Sequence of chain 12.A:
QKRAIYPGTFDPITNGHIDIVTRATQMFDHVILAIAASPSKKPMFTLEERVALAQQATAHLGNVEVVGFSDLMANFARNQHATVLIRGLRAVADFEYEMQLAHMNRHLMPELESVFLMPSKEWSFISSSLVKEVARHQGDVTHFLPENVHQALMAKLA

A protein and the small-molecule ligand that binds it are described below.
Small molecule (SMILES): COC(=O)N1CCC(Cc2cccc([C@@H](CC#N)Nc3nc4ccc(C)nc4[nH]3)c2)CC1

Sequence of chain 7.A:
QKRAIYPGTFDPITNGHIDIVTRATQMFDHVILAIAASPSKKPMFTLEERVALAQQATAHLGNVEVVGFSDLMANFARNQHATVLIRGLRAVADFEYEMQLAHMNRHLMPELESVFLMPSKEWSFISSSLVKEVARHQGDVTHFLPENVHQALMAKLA

Binding-site contacts:
Ligand atom C13 contacts residue SER71 of chain 12.A at 3.4 Å.
Ligand atom C12 contacts residue ASP72 of chain 12.A at 3.8 Å.
Ligand atom C22 contacts residue ARG88 of chain 12.A at 3.7 Å.
Ligand atom N5 contacts residue LEU73 of chain 12.A at 3.7 Å.
Ligand atom N contacts residue LEU102 of chain 12.A at 3.6 Å.
Ligand atom C13 contacts residue HIS138 of chain 7.A at 3.7 Å.
Ligand atom C7 contacts residue ALA37 of chain 12.A at 3.6 Å (hydrophobic).
Ligand atom C20 contacts residue MET105 of chain 12.A at 3.7 Å (hydrophobic).
Ligand atom C14 contacts residue SO41 of chain 12.D at 3.7 Å.
Ligand atom O1 contacts residue MET74 of chain 12.A at 3.8 Å.
Ligand atom C12 contacts residue HIS138 of chain 7.A at 3.6 Å.
Ligand atom N2 contacts residue HIS138 of chain 7.A at 3.8 Å.
Ligand atom C23 contacts residue ARG88 of chain 12.A at 3.6 Å.
Ligand atom C23 contacts residue LEU102 of chain 12.A at 3.8 Å (hydrophobic).
Ligand atom N1 contacts residue ALA38 of chain 12.A at 3.3 Å (h-bond).
Ligand atom C contacts residue LEU86 of chain 12.A at 3.6 Å (hydrophobic).
Ligand atom C10 contacts residue ALA37 of chain 12.A at 3.8 Å (hydrophobic).
Ligand atom N1 contacts residue SO41 of chain 12.D at 3.4 Å (h-bond).
Ligand atom C6 contacts residue ALA37 of chain 12.A at 3.3 Å (hydrophobic).
Ligand atom C7 contacts residue THR10 of chain 12.A at 3.7 Å.
Ligand atom C13 contacts residue ASP72 of chain 12.A at 3.2 Å.
Ligand atom C8 contacts residue SER39 of chain 12.A at 3.4 Å.
Ligand atom N5 contacts residue MET74 of chain 12.A at 2.9 Å (h-bond).
Ligand atom N1 contacts residue SER39 of chain 12.A at 3.0 Å (h-bond).
Ligand atom N2 contacts residue ASP72 of chain 12.A at 3.1 Å (salt-bridge).
Ligand atom N1 contacts residue SER71 of chain 12.A at 3.8 Å.
Ligand atom C14 contacts residue PHE70 of chain 12.A at 3.9 Å (hydrophobic).
Ligand atom O1 contacts residue ASN106 of chain 12.A at 2.8 Å (h-bond).
Ligand atom C11 contacts residue ALA37 of chain 12.A at 3.4 Å (hydrophobic).
Ligand atom C1 contacts residue LEU102 of chain 12.A at 3.7 Å (hydrophobic).
Ligand atom C14 contacts residue SER71 of chain 12.A at 3.6 Å.
Ligand atom C20 contacts residue ASN106 of chain 12.A at 3.6 Å.
Ligand atom O1 contacts residue LEU102 of chain 12.A at 3.8 Å.
Ligand atom C18 contacts residue LEU102 of chain 12.A at 3.6 Å (hydrophobic).
Ligand atom N1 contacts residue PHE70 of chain 12.A at 3.8 Å.
Ligand atom C7 contacts residue SER39 of chain 12.A at 3.7 Å.
Ligand atom C14 contacts residue HIS138 of chain 7.A at 3.8 Å.
Ligand atom C contacts residue ASN106 of chain 12.A at 3.3 Å.
Ligand atom N4 contacts residue LEU73 of chain 12.A at 3.7 Å.
Ligand atom C1 contacts residue ASN106 of chain 12.A at 3.8 Å.